This protein binds this small molecule.
Small molecule (SMILES): NC(=O)c1ccc(O)cc1

Sequence of chain 2.D:
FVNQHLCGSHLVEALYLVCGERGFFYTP

Sequence of chain 3.D:
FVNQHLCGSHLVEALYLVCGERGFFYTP

Sequence of chain 2.C:
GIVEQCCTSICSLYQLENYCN

Binding-site contacts:
Ligand atom C1' contacts residue HBD1 of chain 2.I at 3.6 Å.
Ligand atom C4 contacts residue CYS6 of chain 2.C at 3.6 Å (hydrophobic).
Ligand atom O1' contacts residue HBD1 of chain 2.I at 2.5 Å (h-bond).
Ligand atom O1' contacts residue HIS10 of chain 2.D at 3.6 Å.
Ligand atom O4 contacts residue CYS11 of chain 2.C at 2.9 Å (h-bond).
Ligand atom O4 contacts residue CYS6 of chain 2.C at 2.7 Å (h-bond).
Ligand atom C4 contacts residue HIS5 of chain 3.D at 3.9 Å.
Ligand atom C2 contacts residue LEU6 of chain 3.D at 4.1 Å (hydrophobic).
Ligand atom O1' contacts residue ALA14 of chain 2.D at 4.1 Å.
Ligand atom C5 contacts residue CYS11 of chain 2.C at 3.3 Å (hydrophobic).
Ligand atom C5 contacts residue LEU16 of chain 2.C at 4.4 Å (hydrophobic).
Ligand atom C5 contacts residue HIS5 of chain 3.D at 3.7 Å.
Ligand atom N1' contacts residue ALA14 of chain 2.D at 4.5 Å.
Ligand atom C2 contacts residue HIS5 of chain 3.D at 4.0 Å.
Ligand atom C3 contacts residue LEU11 of chain 2.D at 3.7 Å (hydrophobic).
Ligand atom C6 contacts residue HIS5 of chain 3.D at 3.5 Å.
Ligand atom C2 contacts residue HIS10 of chain 2.D at 4.3 Å.
Ligand atom C4 contacts residue LEU11 of chain 2.D at 4.3 Å (hydrophobic).
Ligand atom C1 contacts residue HIS5 of chain 3.D at 3.8 Å.
Ligand atom C1' contacts residue HIS5 of chain 3.D at 4.4 Å.
Ligand atom C1' contacts residue ALA14 of chain 2.D at 4.2 Å (hydrophobic).
Ligand atom N1' contacts residue HIS5 of chain 3.D at 4.4 Å.
Ligand atom O4 contacts residue ILE10 of chain 2.C at 3.6 Å.
Ligand atom C2 contacts residue LEU11 of chain 2.D at 4.1 Å (hydrophobic).
Ligand atom C3 contacts residue HIS5 of chain 3.D at 3.9 Å.
Ligand atom N1' contacts residue HBD1 of chain 2.I at 3.9 Å.
Ligand atom C6 contacts residue CYS11 of chain 2.C at 4.1 Å (hydrophobic).
Ligand atom C6 contacts residue LEU16 of chain 2.C at 4.4 Å (hydrophobic).
Ligand atom C3 contacts residue LEU6 of chain 3.D at 4.3 Å (hydrophobic).
Ligand atom C3 contacts residue CYS6 of chain 2.C at 3.5 Å (hydrophobic).
Ligand atom C4 contacts residue CYS11 of chain 2.C at 3.8 Å (hydrophobic).
Ligand atom O4 contacts residue SER9 of chain 2.C at 3.6 Å (h-bond).